Sequence of chain 58.A:
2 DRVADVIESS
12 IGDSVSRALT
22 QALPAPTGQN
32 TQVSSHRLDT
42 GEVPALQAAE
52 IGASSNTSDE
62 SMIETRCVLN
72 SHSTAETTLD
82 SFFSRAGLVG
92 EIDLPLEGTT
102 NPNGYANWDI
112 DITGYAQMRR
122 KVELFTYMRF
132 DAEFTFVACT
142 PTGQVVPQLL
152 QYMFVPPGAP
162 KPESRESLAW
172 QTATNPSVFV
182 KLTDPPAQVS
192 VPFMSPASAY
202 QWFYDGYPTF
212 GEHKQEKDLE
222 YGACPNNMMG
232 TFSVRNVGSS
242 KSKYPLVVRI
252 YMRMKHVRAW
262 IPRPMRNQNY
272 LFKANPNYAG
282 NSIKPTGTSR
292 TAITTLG

Sequence of chain 59.C:
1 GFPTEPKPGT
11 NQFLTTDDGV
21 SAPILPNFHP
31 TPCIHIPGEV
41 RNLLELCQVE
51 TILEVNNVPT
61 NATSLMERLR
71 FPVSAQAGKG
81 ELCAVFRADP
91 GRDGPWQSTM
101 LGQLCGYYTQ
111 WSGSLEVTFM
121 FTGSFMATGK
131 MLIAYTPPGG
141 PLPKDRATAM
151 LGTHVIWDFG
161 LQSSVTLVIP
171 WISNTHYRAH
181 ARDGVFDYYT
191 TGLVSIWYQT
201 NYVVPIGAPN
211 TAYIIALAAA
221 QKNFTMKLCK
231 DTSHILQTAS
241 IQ

The small molecule below binds the protein below.
Small molecule (SMILES): Cc1cc(CCCCCCCOc2ccc(C3=NCCO3)cc2)on1

Sequence of chain 58.C:
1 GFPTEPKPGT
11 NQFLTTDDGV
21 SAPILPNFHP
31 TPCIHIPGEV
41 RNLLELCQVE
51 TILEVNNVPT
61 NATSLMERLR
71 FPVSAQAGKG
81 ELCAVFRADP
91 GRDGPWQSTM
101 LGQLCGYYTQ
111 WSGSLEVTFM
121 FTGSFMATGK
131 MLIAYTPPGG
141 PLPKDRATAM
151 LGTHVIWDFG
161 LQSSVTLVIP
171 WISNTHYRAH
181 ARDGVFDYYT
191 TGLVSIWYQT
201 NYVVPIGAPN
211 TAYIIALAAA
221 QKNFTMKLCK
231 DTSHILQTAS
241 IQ

Binding-site contacts:
Ligand atom N3A contacts residue ILE113 of chain 58.A at 3.7 Å.
Ligand atom C5C contacts residue ILE111 of chain 58.A at 3.7 Å (hydrophobic).
Ligand atom C3 contacts residue PHE155 of chain 58.A at 4.0 Å (hydrophobic).
Ligand atom C4A contacts residue THR114 of chain 58.A at 3.6 Å.
Ligand atom C3B contacts residue ASN228 of chain 58.A at 4.0 Å.
Ligand atom O1A contacts residue TRP203 of chain 58.A at 3.3 Å.
Ligand atom C31 contacts residue ILE24 of chain 58.C at 3.6 Å (hydrophobic).
Ligand atom C5B contacts residue ILE111 of chain 58.A at 4.0 Å (hydrophobic).
Ligand atom N2 contacts residue PHE155 of chain 58.A at 3.6 Å.
Ligand atom C7C contacts residue MET230 of chain 58.A at 4.0 Å (hydrophobic).
Ligand atom O1B contacts residue TYR201 of chain 58.A at 3.4 Å.
Ligand atom C5C contacts residue PHE135 of chain 58.A at 3.5 Å (hydrophobic).
Ligand atom C31 contacts residue VAL179 of chain 58.A at 3.5 Å (hydrophobic).
Ligand atom O1 contacts residue PHE233 of chain 58.A at 3.1 Å.
Ligand atom C5B contacts residue ILE113 of chain 58.A at 3.5 Å (hydrophobic).
Ligand atom N2 contacts residue PHE233 of chain 58.A at 3.8 Å.
Ligand atom C2B contacts residue TYR201 of chain 58.A at 3.4 Å (hydrophobic).
Ligand atom C3C contacts residue PHE135 of chain 58.A at 3.8 Å (hydrophobic).
Ligand atom N3A contacts residue ASP112 of chain 58.A at 2.8 Å (salt-bridge).
Ligand atom C5 contacts residue PHE233 of chain 58.A at 3.9 Å (hydrophobic).
Ligand atom C4C contacts residue VAL192 of chain 58.A at 3.5 Å (hydrophobic).
Ligand atom C2C contacts residue VAL192 of chain 58.A at 3.7 Å (hydrophobic).
Ligand atom C4 contacts residue VAL190 of chain 58.A at 3.8 Å (hydrophobic).
Ligand atom C6C contacts residue TYR201 of chain 58.A at 4.0 Å (hydrophobic).
Ligand atom C4C contacts residue PHE135 of chain 58.A at 3.7 Å (hydrophobic).
Ligand atom C5B contacts residue ASP112 of chain 58.A at 3.9 Å.
Ligand atom O1B contacts residue MET230 of chain 58.A at 4.0 Å.
Ligand atom C2B contacts residue TRP203 of chain 58.A at 4.1 Å (hydrophobic).
Ligand atom C2A contacts residue TRP203 of chain 58.A at 3.6 Å (hydrophobic).
Ligand atom C4B contacts residue ASN228 of chain 58.A at 4.0 Å.
Ligand atom C6B contacts residue ILE113 of chain 58.A at 4.0 Å (hydrophobic).
Ligand atom O1 contacts residue PHE155 of chain 58.A at 3.5 Å.
Ligand atom C31 contacts residue PRO177 of chain 58.A at 3.9 Å (hydrophobic).
Ligand atom C3B contacts residue TRP203 of chain 58.A at 3.2 Å (hydrophobic).
Ligand atom C4A contacts residue ASP112 of chain 58.A at 3.0 Å.
Ligand atom C4 contacts residue ILE24 of chain 58.C at 4.0 Å (hydrophobic).
Ligand atom C5 contacts residue PHE155 of chain 58.A at 3.9 Å (hydrophobic).
Ligand atom C5A contacts residue ASN228 of chain 58.A at 4.0 Å.
Ligand atom O1A contacts residue ASN228 of chain 58.A at 3.7 Å.
Ligand atom C4B contacts residue TRP203 of chain 58.A at 3.6 Å (hydrophobic).